Binding-site contacts:
Ligand atom CAZ contacts residue LEU71 of chain 1.E at 4.3 Å (hydrophobic).
Ligand atom OCB contacts residue SER186 of chain 1.D at 3.6 Å (h-bond).
Ligand atom CAA contacts residue GLY153 of chain 1.E at 3.7 Å.
Ligand atom O6 contacts residue PHE68 of chain 1.E at 3.9 Å.
Ligand atom CBD contacts residue PHE79 of chain 1.E at 4.4 Å (hydrophobic).
Ligand atom CBC contacts residue HIS157 of chain 1.E at 4.1 Å.
Ligand atom CBJ contacts residue LEU71 of chain 1.E at 4.2 Å (hydrophobic).
Ligand atom CBB contacts residue PHE79 of chain 1.E at 3.5 Å (hydrophobic).
Ligand atom O6 contacts residue PRO70 of chain 1.E at 4.2 Å.
Ligand atom OAT contacts residue SER186 of chain 1.D at 3.8 Å.
Ligand atom CAX contacts residue PHE79 of chain 1.E at 3.7 Å (hydrophobic).
Ligand atom O3 contacts residue HIS157 of chain 1.E at 3.5 Å.
Ligand atom CAB contacts residue PHE79 of chain 1.E at 4.0 Å (hydrophobic).
Ligand atom CCH contacts residue SER186 of chain 1.D at 4.1 Å.
Ligand atom OAV contacts residue THR189 of chain 1.D at 4.4 Å.
Ligand atom CBI contacts residue HIS157 of chain 1.E at 4.0 Å.
Ligand atom O6 contacts residue ALA67 of chain 1.E at 4.3 Å.
Ligand atom CAZ contacts residue ILE190 of chain 1.D at 4.0 Å (hydrophobic).
Ligand atom O5 contacts residue LEU158 of chain 1.E at 3.7 Å.
Ligand atom OAV contacts residue SER186 of chain 1.D at 3.5 Å (h-bond).
Ligand atom CAB contacts residue THR194 of chain 1.D at 4.3 Å.
Ligand atom OAT contacts residue MET163 of chain 1.D at 4.2 Å.
Ligand atom CBS contacts residue LEU158 of chain 1.E at 3.7 Å (hydrophobic).
Ligand atom OAR contacts residue ASP66 of chain 1.E at 4.1 Å.
Ligand atom OAN contacts residue SER186 of chain 1.D at 4.4 Å.
Ligand atom CAX contacts residue ARG75 of chain 1.E at 4.1 Å.
Ligand atom O1 contacts residue LEU158 of chain 1.E at 3.7 Å.
Ligand atom CCQ contacts residue SER186 of chain 1.D at 4.4 Å.
Ligand atom CBA contacts residue HIS157 of chain 1.E at 4.3 Å.
Ligand atom CCU contacts residue SER186 of chain 1.D at 3.4 Å.
Ligand atom CBC contacts residue LEU154 of chain 1.E at 4.2 Å (hydrophobic).
Ligand atom C6 contacts residue LEU158 of chain 1.E at 4.1 Å (hydrophobic).
Ligand atom CCW contacts residue SER186 of chain 1.D at 3.9 Å.
Ligand atom CBL contacts residue ILE190 of chain 1.D at 4.3 Å (hydrophobic).
Ligand atom CCS contacts residue SER186 of chain 1.D at 4.3 Å.
Ligand atom OAR contacts residue ARG171 of chain 1.E at 4.3 Å.
Ligand atom O5 contacts residue PRO70 of chain 1.E at 4.4 Å.
Ligand atom C1 contacts residue LEU158 of chain 1.E at 4.3 Å (hydrophobic).
Ligand atom CBE contacts residue HIS157 of chain 1.E at 4.1 Å.
Ligand atom OAT contacts residue PRO185 of chain 1.D at 3.6 Å.

The protein below binds the small molecule below.
Small molecule (SMILES): CCCCCCCCCCC(CCCCCCCCCC)(CO[C@H]1O[C@@H](CO)[C@H](O[C@@H]2O[C@@H](CO)[C@H](O)[C@@H](O)[C@@H]2O)[C@@H](O)[C@@H]1O)CO[C@H]1O[C@@H](CO)[C@H](O[C@@H]2O[C@@H](CO)[C@H](O)[C@@H](O)[C@@H]2O)[C@@H](O)[C@H]1O

Sequence of chain 1.D:
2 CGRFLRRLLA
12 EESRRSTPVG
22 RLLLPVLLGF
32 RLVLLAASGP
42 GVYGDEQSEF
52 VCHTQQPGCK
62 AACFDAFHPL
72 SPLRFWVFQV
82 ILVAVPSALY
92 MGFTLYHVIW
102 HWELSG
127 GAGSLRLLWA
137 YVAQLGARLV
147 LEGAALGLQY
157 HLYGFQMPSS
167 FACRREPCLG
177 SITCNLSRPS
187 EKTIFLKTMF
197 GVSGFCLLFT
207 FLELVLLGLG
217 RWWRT

Sequence of chain 1.E:
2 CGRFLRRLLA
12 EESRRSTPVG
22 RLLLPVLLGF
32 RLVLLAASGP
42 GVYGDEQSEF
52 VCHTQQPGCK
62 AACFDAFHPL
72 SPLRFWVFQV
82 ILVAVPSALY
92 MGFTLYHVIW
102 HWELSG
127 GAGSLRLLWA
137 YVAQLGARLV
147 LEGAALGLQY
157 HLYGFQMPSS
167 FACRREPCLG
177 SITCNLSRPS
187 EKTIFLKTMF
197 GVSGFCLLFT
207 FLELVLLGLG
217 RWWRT